The protein below binds the small molecule below.
Small molecule (SMILES): CC1=CN2CC(O)CN=C2C=C1

Sequence of chain 1.A:
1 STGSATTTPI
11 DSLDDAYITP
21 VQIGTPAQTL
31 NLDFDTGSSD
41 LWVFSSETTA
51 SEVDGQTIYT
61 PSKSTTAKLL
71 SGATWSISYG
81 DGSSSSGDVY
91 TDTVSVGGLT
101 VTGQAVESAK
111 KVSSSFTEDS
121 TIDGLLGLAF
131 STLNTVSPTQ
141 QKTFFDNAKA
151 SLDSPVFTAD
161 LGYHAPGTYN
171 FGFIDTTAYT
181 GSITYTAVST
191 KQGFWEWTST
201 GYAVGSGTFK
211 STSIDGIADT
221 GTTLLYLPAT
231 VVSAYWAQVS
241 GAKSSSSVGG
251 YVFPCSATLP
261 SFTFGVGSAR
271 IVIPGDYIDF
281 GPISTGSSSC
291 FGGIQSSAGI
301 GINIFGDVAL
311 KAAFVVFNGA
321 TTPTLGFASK

Binding-site contacts:
Ligand atom O contacts residue THR222 of chain 1.A at 4.0 Å.
Ligand atom C8 contacts residue TYR79 of chain 1.A at 4.2 Å (hydrophobic).
Ligand atom C1 contacts residue TYR79 of chain 1.A at 4.2 Å (hydrophobic).
Ligand atom C4 contacts residue GLY221 of chain 1.A at 4.0 Å.
Ligand atom C4 contacts residue ASP219 of chain 1.A at 3.4 Å.
Ligand atom N1 contacts residue GLY221 of chain 1.A at 3.6 Å (h-bond).
Ligand atom O contacts residue GLY37 of chain 1.A at 3.4 Å.
Ligand atom C1 contacts residue GLY221 of chain 1.A at 4.2 Å.
Ligand atom C6 contacts residue GLY221 of chain 1.A at 3.3 Å.
Ligand atom C2 contacts residue GLY221 of chain 1.A at 3.7 Å.
Ligand atom O contacts residue GLY221 of chain 1.A at 4.0 Å.
Ligand atom C contacts residue LEU125 of chain 1.A at 3.8 Å (hydrophobic).
Ligand atom C7 contacts residue TYR79 of chain 1.A at 3.9 Å (hydrophobic).
Ligand atom N1 contacts residue THR222 of chain 1.A at 3.4 Å (h-bond).
Ligand atom N1 contacts residue GLY80 of chain 1.A at 4.0 Å.
Ligand atom C8 contacts residue ASP81 of chain 1.A at 3.4 Å.
Ligand atom C3 contacts residue GLY221 of chain 1.A at 3.6 Å.
Ligand atom C contacts residue ASP33 of chain 1.A at 4.2 Å.
Ligand atom O contacts residue ASP219 of chain 1.A at 2.6 Å (salt-bridge).
Ligand atom C1 contacts residue LEU125 of chain 1.A at 4.2 Å (hydrophobic).
Ligand atom C4 contacts residue THR222 of chain 1.A at 4.0 Å.
Ligand atom C3 contacts residue ASP35 of chain 1.A at 2.6 Å.
Ligand atom C contacts residue PHE116 of chain 1.A at 3.3 Å (hydrophobic).
Ligand atom N contacts residue ASP35 of chain 1.A at 3.8 Å.
Ligand atom C7 contacts residue GLY221 of chain 1.A at 3.8 Å.
Ligand atom C6 contacts residue TYR79 of chain 1.A at 3.9 Å (hydrophobic).
Ligand atom C2 contacts residue LEU125 of chain 1.A at 3.6 Å (hydrophobic).
Ligand atom C8 contacts residue SER83 of chain 1.A at 4.2 Å.
Ligand atom C7 contacts residue DMS1 of chain 1.E at 3.1 Å.
Ligand atom C4 contacts residue ASP35 of chain 1.A at 3.6 Å.
Ligand atom C3 contacts residue TYR79 of chain 1.A at 3.6 Å (hydrophobic).
Ligand atom C2 contacts residue ASP35 of chain 1.A at 3.9 Å.
Ligand atom C8 contacts residue GLY221 of chain 1.A at 4.2 Å.
Ligand atom C2 contacts residue TYR79 of chain 1.A at 3.7 Å (hydrophobic).
Ligand atom O contacts residue ASP35 of chain 1.A at 2.7 Å (salt-bridge).
Ligand atom N contacts residue GLY221 of chain 1.A at 3.2 Å (h-bond).
Ligand atom C8 contacts residue DMS1 of chain 1.E at 3.5 Å.
Ligand atom C7 contacts residue ASP81 of chain 1.A at 3.6 Å.
Ligand atom N contacts residue TYR79 of chain 1.A at 3.7 Å.
Ligand atom C6 contacts residue DMS1 of chain 1.E at 4.1 Å.